A small-molecule ligand and the protein it binds are described below.
Small molecule (SMILES): C[C@@H]1O[C@@H](O)[C@@H](O)[C@H](O)[C@@H]1O

Binding-site contacts:
Ligand atom O5 contacts residue LEU68 of chain 1.A at 4.1 Å.
Ligand atom C4 contacts residue MET70 of chain 1.A at 3.9 Å (hydrophobic).
Ligand atom O3 contacts residue THR57 of chain 1.A at 4.3 Å.
Ligand atom C6 contacts residue CYS69 of chain 1.A at 3.6 Å (hydrophobic).
Ligand atom C6 contacts residue MET70 of chain 1.A at 3.9 Å (hydrophobic).
Ligand atom C3 contacts residue ASP55 of chain 1.A at 4.2 Å.
Ligand atom C5 contacts residue MET70 of chain 1.A at 4.5 Å (hydrophobic).
Ligand atom C5 contacts residue ASP55 of chain 1.A at 4.0 Å.
Ligand atom C5 contacts residue THR57 of chain 1.A at 2.9 Å.
Ligand atom C4 contacts residue THR57 of chain 1.A at 3.5 Å.
Ligand atom O5 contacts residue THR57 of chain 1.A at 2.3 Å (h-bond).
Ligand atom C2 contacts residue THR57 of chain 1.A at 2.4 Å.
Ligand atom C3 contacts residue THR57 of chain 1.A at 3.0 Å.
Ligand atom C6 contacts residue THR57 of chain 1.A at 4.2 Å.
Ligand atom C5 contacts residue ALA56 of chain 1.A at 4.3 Å (hydrophobic).
Ligand atom C5 contacts residue LEU68 of chain 1.A at 3.8 Å (hydrophobic).
Ligand atom C4 contacts residue ASP55 of chain 1.A at 4.0 Å.
Ligand atom O2 contacts residue THR57 of chain 1.A at 2.8 Å (h-bond).
Ligand atom C1 contacts residue THR57 of chain 1.A at 1.4 Å.
Ligand atom C6 contacts residue LEU68 of chain 1.A at 3.3 Å (hydrophobic).
Ligand atom O4 contacts residue MET70 of chain 1.A at 4.2 Å.

Sequence of chain 1.A:
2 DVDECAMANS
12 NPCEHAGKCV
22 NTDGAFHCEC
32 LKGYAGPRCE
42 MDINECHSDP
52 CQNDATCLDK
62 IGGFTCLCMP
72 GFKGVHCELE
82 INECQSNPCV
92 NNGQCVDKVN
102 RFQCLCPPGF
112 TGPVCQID